Sequence of chain 1.C:
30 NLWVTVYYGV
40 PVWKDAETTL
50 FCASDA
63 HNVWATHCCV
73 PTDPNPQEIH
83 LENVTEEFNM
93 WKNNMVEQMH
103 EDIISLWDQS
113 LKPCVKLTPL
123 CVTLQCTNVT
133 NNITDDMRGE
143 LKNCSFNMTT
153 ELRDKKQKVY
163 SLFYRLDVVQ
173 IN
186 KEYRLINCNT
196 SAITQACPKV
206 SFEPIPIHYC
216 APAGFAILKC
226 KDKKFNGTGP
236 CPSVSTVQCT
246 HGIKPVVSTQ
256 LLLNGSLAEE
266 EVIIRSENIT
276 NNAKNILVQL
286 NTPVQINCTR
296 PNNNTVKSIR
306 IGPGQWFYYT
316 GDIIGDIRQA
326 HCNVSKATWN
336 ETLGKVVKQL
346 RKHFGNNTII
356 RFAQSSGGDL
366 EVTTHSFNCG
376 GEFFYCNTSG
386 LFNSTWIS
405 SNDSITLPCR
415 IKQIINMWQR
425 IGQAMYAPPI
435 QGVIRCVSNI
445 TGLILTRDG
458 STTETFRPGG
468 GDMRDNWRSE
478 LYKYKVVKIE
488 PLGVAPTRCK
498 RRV

Binding-site contacts:
Ligand atom C8 contacts residue SER442 of chain 1.C at 3.8 Å.
Ligand atom O7 contacts residue NAG1 of chain 1.L at 3.5 Å (h-bond).
Ligand atom C1 contacts residue PRO288 of chain 1.C at 4.3 Å (hydrophobic).
Ligand atom C7 contacts residue NAG1 of chain 1.L at 3.7 Å.
Ligand atom C2 contacts residue ASN443 of chain 1.C at 2.5 Å.
Ligand atom C4 contacts residue ASN443 of chain 1.C at 4.3 Å.
Ligand atom C8 contacts residue NAG1 of chain 1.L at 3.3 Å.
Ligand atom C8 contacts residue VAL441 of chain 1.C at 3.3 Å (hydrophobic).
Ligand atom C1 contacts residue ASN443 of chain 1.C at 1.5 Å.
Ligand atom C3 contacts residue ASN443 of chain 1.C at 3.9 Å.
Ligand atom C7 contacts residue ASN443 of chain 1.C at 3.6 Å.
Ligand atom O5 contacts residue ASN443 of chain 1.C at 2.5 Å (h-bond).
Ligand atom C8 contacts residue ASN259 of chain 1.C at 4.3 Å.
Ligand atom C5 contacts residue ASN443 of chain 1.C at 3.8 Å.
Ligand atom N2 contacts residue ASN443 of chain 1.C at 2.9 Å (h-bond).
Ligand atom O7 contacts residue ASN443 of chain 1.C at 4.0 Å.
Ligand atom O5 contacts residue PRO288 of chain 1.C at 4.1 Å.
Ligand atom C8 contacts residue ASN443 of chain 1.C at 3.9 Å.
Ligand atom C7 contacts residue ASN259 of chain 1.C at 4.5 Å.
Ligand atom O7 contacts residue ASN259 of chain 1.C at 4.2 Å.

The protein below binds the small molecule below.
Small molecule (SMILES): CC(=O)N[C@@H]1[C@@H](O)[C@H](O)[C@@H](CO)O[C@H]1O